A small-molecule ligand and the protein it binds are described below.
Small molecule (SMILES): CC(=O)N[C@@H]1[C@@H](O)[C@H](O)[C@@H](CO)O[C@H]1O

Binding-site contacts:
Ligand atom C7 contacts residue ILE329 of chain 1.A at 4.4 Å (hydrophobic).
Ligand atom C4 contacts residue ASN328 of chain 1.A at 4.2 Å.
Ligand atom N2 contacts residue ILE329 of chain 1.A at 4.3 Å.
Ligand atom O5 contacts residue ASN328 of chain 1.A at 2.3 Å (h-bond).
Ligand atom C1 contacts residue ASN328 of chain 1.A at 1.4 Å.
Ligand atom C7 contacts residue ASN328 of chain 1.A at 4.1 Å.
Ligand atom C5 contacts residue ASN328 of chain 1.A at 3.6 Å.
Ligand atom C1 contacts residue GLN577 of chain 1.A at 4.0 Å.
Ligand atom O5 contacts residue GLN577 of chain 1.A at 3.5 Å (h-bond).
Ligand atom C3 contacts residue ASN328 of chain 1.A at 3.8 Å.
Ligand atom C8 contacts residue ILE329 of chain 1.A at 4.0 Å (hydrophobic).
Ligand atom C5 contacts residue GLN577 of chain 1.A at 3.5 Å.
Ligand atom C2 contacts residue ASN328 of chain 1.A at 2.5 Å.
Ligand atom C6 contacts residue GLN577 of chain 1.A at 3.7 Å.
Ligand atom N2 contacts residue ASN328 of chain 1.A at 3.0 Å (h-bond).

Sequence of chain 1.A:
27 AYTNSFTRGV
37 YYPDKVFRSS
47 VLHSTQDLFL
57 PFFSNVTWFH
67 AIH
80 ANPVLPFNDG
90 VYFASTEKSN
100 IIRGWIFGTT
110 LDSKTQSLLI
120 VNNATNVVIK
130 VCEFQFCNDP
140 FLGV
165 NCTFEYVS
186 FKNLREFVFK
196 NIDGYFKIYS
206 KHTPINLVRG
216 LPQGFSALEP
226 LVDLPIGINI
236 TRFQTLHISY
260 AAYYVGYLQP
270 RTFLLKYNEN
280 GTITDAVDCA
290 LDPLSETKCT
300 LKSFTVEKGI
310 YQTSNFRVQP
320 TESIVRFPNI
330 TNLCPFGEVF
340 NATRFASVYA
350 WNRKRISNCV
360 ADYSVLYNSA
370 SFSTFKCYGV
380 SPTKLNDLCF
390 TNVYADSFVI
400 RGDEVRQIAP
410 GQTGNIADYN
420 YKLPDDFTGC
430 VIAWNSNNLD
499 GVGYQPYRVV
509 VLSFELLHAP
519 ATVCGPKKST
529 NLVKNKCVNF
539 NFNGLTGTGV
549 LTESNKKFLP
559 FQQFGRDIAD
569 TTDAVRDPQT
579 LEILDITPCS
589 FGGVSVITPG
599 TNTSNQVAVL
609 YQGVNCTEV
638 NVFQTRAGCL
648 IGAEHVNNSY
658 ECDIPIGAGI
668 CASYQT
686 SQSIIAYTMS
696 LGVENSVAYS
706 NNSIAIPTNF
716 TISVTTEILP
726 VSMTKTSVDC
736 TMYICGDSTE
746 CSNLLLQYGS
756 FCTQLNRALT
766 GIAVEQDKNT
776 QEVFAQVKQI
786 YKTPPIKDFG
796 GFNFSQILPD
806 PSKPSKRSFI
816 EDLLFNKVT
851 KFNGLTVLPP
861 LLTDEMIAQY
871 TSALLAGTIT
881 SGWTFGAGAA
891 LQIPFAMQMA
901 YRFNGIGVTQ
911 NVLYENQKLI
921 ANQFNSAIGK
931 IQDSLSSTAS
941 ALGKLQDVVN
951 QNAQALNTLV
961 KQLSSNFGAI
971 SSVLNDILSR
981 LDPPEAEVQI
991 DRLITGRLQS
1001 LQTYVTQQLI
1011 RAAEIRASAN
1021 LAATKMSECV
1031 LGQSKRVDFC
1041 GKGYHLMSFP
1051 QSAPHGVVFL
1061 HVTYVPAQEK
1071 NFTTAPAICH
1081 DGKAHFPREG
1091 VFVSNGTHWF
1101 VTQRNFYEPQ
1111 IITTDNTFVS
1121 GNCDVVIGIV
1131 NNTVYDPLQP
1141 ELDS